Sequence of chain 1.S:
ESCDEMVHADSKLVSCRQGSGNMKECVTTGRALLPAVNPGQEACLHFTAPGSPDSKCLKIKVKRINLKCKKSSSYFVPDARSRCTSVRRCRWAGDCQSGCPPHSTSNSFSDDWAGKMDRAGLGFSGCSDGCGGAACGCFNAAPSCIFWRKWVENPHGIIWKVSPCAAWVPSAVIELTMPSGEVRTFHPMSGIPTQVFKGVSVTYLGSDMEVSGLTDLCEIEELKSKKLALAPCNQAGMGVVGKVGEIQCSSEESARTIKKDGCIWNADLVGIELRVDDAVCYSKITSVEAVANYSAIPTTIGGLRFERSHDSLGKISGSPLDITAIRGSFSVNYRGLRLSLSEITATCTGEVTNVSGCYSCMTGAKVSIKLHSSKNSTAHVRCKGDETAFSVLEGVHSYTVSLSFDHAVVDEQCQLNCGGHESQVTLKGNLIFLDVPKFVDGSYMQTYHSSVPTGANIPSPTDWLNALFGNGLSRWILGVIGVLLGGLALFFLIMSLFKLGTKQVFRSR

A protein and the small-molecule ligand that binds it are described below.
Small molecule (SMILES): CC(=O)N[C@@H]1[C@@H](O)[C@H](O)[C@@H](CO)O[C@H]1O

Binding-site contacts:
Ligand atom O7 contacts residue ASN376 of chain 1.S at 3.2 Å (h-bond).
Ligand atom C8 contacts residue LYS375 of chain 1.S at 3.4 Å.
Ligand atom N2 contacts residue ASN376 of chain 1.S at 3.3 Å (h-bond).
Ligand atom C2 contacts residue ASN376 of chain 1.S at 2.5 Å.
Ligand atom C3 contacts residue ASN376 of chain 1.S at 3.6 Å.
Ligand atom C8 contacts residue SER374 of chain 1.S at 3.8 Å.
Ligand atom C7 contacts residue ASN376 of chain 1.S at 3.6 Å.
Ligand atom O5 contacts residue ASN376 of chain 1.S at 2.4 Å (h-bond).
Ligand atom O3 contacts residue ASN376 of chain 1.S at 3.9 Å.
Ligand atom C7 contacts residue SER374 of chain 1.S at 4.5 Å.
Ligand atom O7 contacts residue LYS375 of chain 1.S at 4.1 Å.
Ligand atom C4 contacts residue ASN376 of chain 1.S at 4.2 Å.
Ligand atom C1 contacts residue ASN376 of chain 1.S at 1.4 Å.
Ligand atom C7 contacts residue LYS375 of chain 1.S at 4.5 Å.
Ligand atom C5 contacts residue ASN376 of chain 1.S at 3.6 Å.